Sequence of chain 1.I:
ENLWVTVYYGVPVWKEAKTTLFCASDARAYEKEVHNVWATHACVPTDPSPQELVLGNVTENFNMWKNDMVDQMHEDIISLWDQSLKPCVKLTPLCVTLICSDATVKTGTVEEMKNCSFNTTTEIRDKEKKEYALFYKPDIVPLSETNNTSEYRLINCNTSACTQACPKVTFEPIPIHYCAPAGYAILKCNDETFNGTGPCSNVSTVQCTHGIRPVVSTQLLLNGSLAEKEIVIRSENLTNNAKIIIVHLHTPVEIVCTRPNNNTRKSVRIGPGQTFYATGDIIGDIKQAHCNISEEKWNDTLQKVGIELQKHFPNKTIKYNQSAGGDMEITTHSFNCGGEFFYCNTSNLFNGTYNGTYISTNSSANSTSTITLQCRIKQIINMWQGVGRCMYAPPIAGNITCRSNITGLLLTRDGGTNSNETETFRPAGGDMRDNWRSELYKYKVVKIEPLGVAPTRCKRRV

Binding-site contacts:
Ligand atom O7 contacts residue ASN400 of chain 1.I at 4.3 Å.
Ligand atom C5 contacts residue ASN263 of chain 1.I at 3.7 Å.
Ligand atom C3 contacts residue ASN263 of chain 1.I at 3.8 Å.
Ligand atom N2 contacts residue ASN263 of chain 1.I at 3.0 Å (h-bond).
Ligand atom C2 contacts residue ASN263 of chain 1.I at 2.5 Å.
Ligand atom C1 contacts residue ASN263 of chain 1.I at 1.4 Å.
Ligand atom O5 contacts residue ILE284 of chain 1.I at 3.6 Å.
Ligand atom C6 contacts residue ILE284 of chain 1.I at 4.1 Å (hydrophobic).
Ligand atom O5 contacts residue ASN263 of chain 1.I at 2.3 Å (h-bond).
Ligand atom C1 contacts residue ILE284 of chain 1.I at 4.5 Å (hydrophobic).
Ligand atom O7 contacts residue ASN263 of chain 1.I at 3.7 Å.
Ligand atom C4 contacts residue ASN263 of chain 1.I at 4.2 Å.
Ligand atom C7 contacts residue ASN263 of chain 1.I at 3.5 Å.
Ligand atom C5 contacts residue ILE284 of chain 1.I at 4.5 Å (hydrophobic).
Ligand atom O6 contacts residue ILE284 of chain 1.I at 3.7 Å.

This protein binds this small molecule.
Small molecule (SMILES): CC(=O)N[C@H]1[C@H](O[C@H]2[C@H](O)[C@@H](NC(C)=O)CO[C@@H]2CO)O[C@H](CO)[C@@H](O[C@@H]2O[C@H](CO)[C@@H](O)[C@H](O)[C@@H]2O)[C@@H]1O